Binding-site contacts:
Ligand atom C3 contacts residue ARG201 of chain 1.C at 3.9 Å.
Ligand atom C3 contacts residue ASN159 of chain 1.C at 3.8 Å.
Ligand atom O4 contacts residue ARG201 of chain 1.C at 3.1 Å (salt-bridge).
Ligand atom C8 contacts residue THR161 of chain 1.C at 3.4 Å.
Ligand atom C7 contacts residue THR161 of chain 1.C at 4.5 Å.
Ligand atom C2 contacts residue ASN159 of chain 1.C at 2.5 Å.
Ligand atom O7 contacts residue ASN159 of chain 1.C at 3.9 Å.
Ligand atom C7 contacts residue ASN159 of chain 1.C at 3.6 Å.
Ligand atom O6 contacts residue THR161 of chain 1.C at 3.6 Å.
Ligand atom C1 contacts residue ASN159 of chain 1.C at 1.4 Å.
Ligand atom O3 contacts residue ARG201 of chain 1.C at 3.1 Å (salt-bridge).
Ligand atom C6 contacts residue THR161 of chain 1.C at 3.3 Å.
Ligand atom N2 contacts residue ASN159 of chain 1.C at 3.0 Å (h-bond).
Ligand atom C5 contacts residue ASN159 of chain 1.C at 3.5 Å.
Ligand atom C4 contacts residue ASN159 of chain 1.C at 4.2 Å.
Ligand atom C4 contacts residue ARG201 of chain 1.C at 3.5 Å.
Ligand atom O5 contacts residue ASN159 of chain 1.C at 2.2 Å (h-bond).
Ligand atom C8 contacts residue VAL236 of chain 1.C at 4.1 Å (hydrophobic).

Sequence of chain 1.C:
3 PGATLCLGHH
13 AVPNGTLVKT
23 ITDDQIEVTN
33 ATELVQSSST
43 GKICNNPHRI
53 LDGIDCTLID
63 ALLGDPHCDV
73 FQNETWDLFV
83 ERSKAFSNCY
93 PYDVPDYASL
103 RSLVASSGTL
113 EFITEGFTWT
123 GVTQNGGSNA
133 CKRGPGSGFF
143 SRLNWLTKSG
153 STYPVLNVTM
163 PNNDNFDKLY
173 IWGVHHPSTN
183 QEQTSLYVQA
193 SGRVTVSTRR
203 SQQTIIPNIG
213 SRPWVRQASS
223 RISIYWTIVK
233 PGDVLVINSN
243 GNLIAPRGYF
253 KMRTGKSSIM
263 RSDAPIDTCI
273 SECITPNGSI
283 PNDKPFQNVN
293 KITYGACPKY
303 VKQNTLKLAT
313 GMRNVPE

The small molecule below binds the protein below.
Small molecule (SMILES): CC(=O)N[C@H]1[C@H](O[C@H]2[C@H](O)[C@@H](NC(C)=O)CO[C@@H]2CO)O[C@H](CO)[C@@H](O[C@@H]2O[C@H](CO[C@H]3O[C@H](CO)[C@@H](O)[C@H](O)[C@@H]3O)[C@@H](O)[C@H](O[C@H]3O[C@H](CO)[C@@H](O)[C@H](O)[C@@H]3O)[C@@H]2O)[C@@H]1O